A small-molecule ligand and the protein it binds are described below.
Small molecule (SMILES): CC(=O)N[C@H]1[C@H](O[C@H]2[C@H](O)[C@@H](NC(C)=O)CO[C@@H]2CO)O[C@H](CO)[C@@H](O)[C@@H]1O

Binding-site contacts:
Ligand atom C2 contacts residue ASN1121 of chain 1.B at 2.4 Å.
Ligand atom C1 contacts residue ASN1121 of chain 1.B at 1.4 Å.
Ligand atom C7 contacts residue ASN1121 of chain 1.B at 3.5 Å.
Ligand atom N2 contacts residue ASN1121 of chain 1.B at 2.7 Å (h-bond).
Ligand atom C5 contacts residue ASN1121 of chain 1.B at 3.6 Å.
Ligand atom O5 contacts residue ASN1121 of chain 1.B at 2.4 Å (h-bond).
Ligand atom O7 contacts residue ASN1121 of chain 1.B at 3.5 Å (h-bond).
Ligand atom C4 contacts residue ASN1121 of chain 1.B at 4.2 Å.
Ligand atom C3 contacts residue ASN1121 of chain 1.B at 3.7 Å.

Sequence of chain 1.B:
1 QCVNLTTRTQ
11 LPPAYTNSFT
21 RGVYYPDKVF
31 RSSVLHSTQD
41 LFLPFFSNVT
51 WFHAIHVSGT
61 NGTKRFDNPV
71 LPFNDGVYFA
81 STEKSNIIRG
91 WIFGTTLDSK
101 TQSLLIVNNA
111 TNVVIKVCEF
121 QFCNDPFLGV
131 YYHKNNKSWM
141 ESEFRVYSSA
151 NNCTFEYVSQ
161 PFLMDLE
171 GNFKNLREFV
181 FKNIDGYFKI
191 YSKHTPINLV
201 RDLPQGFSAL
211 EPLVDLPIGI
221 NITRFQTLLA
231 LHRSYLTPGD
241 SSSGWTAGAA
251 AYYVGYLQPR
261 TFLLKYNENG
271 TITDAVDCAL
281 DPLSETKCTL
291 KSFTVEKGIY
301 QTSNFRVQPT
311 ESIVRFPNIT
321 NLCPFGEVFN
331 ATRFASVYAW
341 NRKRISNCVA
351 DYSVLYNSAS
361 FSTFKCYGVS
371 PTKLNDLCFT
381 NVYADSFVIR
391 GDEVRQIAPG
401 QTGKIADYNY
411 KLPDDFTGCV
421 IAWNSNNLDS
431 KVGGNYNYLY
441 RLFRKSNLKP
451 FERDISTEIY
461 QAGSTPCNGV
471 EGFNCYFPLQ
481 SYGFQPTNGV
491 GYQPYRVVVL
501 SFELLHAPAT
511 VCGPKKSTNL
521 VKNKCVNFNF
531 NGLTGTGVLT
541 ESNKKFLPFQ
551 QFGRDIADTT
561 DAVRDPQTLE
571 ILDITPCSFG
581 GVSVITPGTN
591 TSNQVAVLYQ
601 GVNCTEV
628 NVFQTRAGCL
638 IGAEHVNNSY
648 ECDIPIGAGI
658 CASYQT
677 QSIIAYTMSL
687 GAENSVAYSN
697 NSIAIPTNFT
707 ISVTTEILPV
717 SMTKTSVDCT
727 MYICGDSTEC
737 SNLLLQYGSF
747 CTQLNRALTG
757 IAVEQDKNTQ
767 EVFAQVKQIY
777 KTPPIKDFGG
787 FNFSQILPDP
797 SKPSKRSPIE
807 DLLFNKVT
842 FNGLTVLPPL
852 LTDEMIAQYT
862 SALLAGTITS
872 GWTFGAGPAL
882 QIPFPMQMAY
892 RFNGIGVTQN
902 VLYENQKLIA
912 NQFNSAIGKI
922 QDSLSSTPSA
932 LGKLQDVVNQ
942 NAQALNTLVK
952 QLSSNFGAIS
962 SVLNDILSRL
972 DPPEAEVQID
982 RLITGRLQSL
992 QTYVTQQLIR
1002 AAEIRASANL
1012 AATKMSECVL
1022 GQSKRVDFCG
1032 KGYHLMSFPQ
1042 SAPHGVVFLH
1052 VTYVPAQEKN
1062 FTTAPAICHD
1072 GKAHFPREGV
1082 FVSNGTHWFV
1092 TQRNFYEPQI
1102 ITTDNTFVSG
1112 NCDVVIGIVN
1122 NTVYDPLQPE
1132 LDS